This small molecule binds to this protein.
Small molecule (SMILES): OC[C@H]1O[C@H](O)[C@@H](O)[C@@H](O)[C@@H]1O

Binding-site contacts:
Ligand atom O5 contacts residue SER14 of chain 1.A at 2.3 Å (h-bond).
Ligand atom O3 contacts residue SER14 of chain 1.A at 4.0 Å.
Ligand atom C6 contacts residue SER14 of chain 1.A at 4.1 Å.
Ligand atom O4 contacts residue SER14 of chain 1.A at 4.3 Å.
Ligand atom O6 contacts residue CYS3 of chain 1.A at 3.9 Å.
Ligand atom C2 contacts residue GLU10 of chain 1.A at 4.3 Å.
Ligand atom C5 contacts residue SER14 of chain 1.A at 2.7 Å.
Ligand atom C2 contacts residue GLU13 of chain 1.A at 4.0 Å.
Ligand atom O5 contacts residue PHE5 of chain 1.A at 3.5 Å.
Ligand atom O6 contacts residue SER14 of chain 1.A at 4.2 Å.
Ligand atom O5 contacts residue GLU10 of chain 1.A at 4.3 Å.
Ligand atom O2 contacts residue GLU10 of chain 1.A at 3.8 Å.
Ligand atom C1 contacts residue GLU10 of chain 1.A at 3.4 Å.
Ligand atom C4 contacts residue SER14 of chain 1.A at 3.3 Å.
Ligand atom O6 contacts residue PHE5 of chain 1.A at 4.0 Å.
Ligand atom C1 contacts residue GLU13 of chain 1.A at 4.5 Å.
Ligand atom O2 contacts residue SER14 of chain 1.A at 3.5 Å (h-bond).
Ligand atom C1 contacts residue PHE5 of chain 1.A at 4.0 Å (hydrophobic).
Ligand atom C2 contacts residue SER14 of chain 1.A at 2.3 Å.
Ligand atom C1 contacts residue SER14 of chain 1.A at 1.4 Å.
Ligand atom O2 contacts residue GLU13 of chain 1.A at 4.5 Å.
Ligand atom O6 contacts residue CYS18 of chain 1.A at 4.4 Å.
Ligand atom C3 contacts residue SER14 of chain 1.A at 2.8 Å.

Sequence of chain 1.A:
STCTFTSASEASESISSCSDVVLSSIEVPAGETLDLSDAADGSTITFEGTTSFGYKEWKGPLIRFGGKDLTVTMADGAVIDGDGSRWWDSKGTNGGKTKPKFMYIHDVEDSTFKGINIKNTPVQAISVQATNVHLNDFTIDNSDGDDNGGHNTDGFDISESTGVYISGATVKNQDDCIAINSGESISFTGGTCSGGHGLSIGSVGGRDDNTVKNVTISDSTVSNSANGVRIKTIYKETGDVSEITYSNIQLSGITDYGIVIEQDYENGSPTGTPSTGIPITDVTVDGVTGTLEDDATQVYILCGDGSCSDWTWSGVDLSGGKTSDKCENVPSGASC